A small-molecule ligand and the protein it binds are described below.
Small molecule (SMILES): CC(=O)N[C@@H]1[C@@H](O)[C@H](O)[C@@H](CO)O[C@H]1O

Sequence of chain 1.E:
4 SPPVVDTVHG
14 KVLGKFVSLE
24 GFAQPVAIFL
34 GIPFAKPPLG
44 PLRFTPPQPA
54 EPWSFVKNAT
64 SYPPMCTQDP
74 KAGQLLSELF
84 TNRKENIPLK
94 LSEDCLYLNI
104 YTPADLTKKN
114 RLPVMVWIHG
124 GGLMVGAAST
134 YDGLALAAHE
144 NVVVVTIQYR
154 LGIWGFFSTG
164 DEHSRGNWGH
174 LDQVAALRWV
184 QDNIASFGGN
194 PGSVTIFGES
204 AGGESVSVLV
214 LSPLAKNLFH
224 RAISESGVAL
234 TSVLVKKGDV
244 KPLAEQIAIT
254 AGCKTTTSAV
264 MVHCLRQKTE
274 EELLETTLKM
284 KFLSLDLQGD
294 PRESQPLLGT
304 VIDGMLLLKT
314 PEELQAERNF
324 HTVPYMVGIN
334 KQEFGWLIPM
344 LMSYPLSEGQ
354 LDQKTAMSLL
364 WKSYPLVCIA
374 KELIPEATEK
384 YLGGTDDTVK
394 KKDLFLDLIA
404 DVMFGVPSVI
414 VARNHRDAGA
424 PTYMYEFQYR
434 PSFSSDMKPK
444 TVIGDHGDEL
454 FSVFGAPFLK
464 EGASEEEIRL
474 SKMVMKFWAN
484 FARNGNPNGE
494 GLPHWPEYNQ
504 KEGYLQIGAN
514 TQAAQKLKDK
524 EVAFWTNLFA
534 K

Binding-site contacts:
Ligand atom C7 contacts residue ASN61 of chain 1.E at 3.7 Å.
Ligand atom O5 contacts residue ASN61 of chain 1.E at 2.4 Å (h-bond).
Ligand atom C6 contacts residue ASP242 of chain 1.F at 4.5 Å.
Ligand atom O7 contacts residue LEU16 of chain 1.E at 3.6 Å.
Ligand atom O7 contacts residue ASN61 of chain 1.E at 3.8 Å.
Ligand atom C2 contacts residue ASN61 of chain 1.E at 2.5 Å.
Ligand atom C3 contacts residue ASN61 of chain 1.E at 3.8 Å.
Ligand atom C1 contacts residue ASN61 of chain 1.E at 1.4 Å.
Ligand atom C5 contacts residue ASN61 of chain 1.E at 3.7 Å.
Ligand atom C4 contacts residue ASN61 of chain 1.E at 4.2 Å.
Ligand atom N2 contacts residue ASN61 of chain 1.E at 2.9 Å (h-bond).

Sequence of chain 1.F:
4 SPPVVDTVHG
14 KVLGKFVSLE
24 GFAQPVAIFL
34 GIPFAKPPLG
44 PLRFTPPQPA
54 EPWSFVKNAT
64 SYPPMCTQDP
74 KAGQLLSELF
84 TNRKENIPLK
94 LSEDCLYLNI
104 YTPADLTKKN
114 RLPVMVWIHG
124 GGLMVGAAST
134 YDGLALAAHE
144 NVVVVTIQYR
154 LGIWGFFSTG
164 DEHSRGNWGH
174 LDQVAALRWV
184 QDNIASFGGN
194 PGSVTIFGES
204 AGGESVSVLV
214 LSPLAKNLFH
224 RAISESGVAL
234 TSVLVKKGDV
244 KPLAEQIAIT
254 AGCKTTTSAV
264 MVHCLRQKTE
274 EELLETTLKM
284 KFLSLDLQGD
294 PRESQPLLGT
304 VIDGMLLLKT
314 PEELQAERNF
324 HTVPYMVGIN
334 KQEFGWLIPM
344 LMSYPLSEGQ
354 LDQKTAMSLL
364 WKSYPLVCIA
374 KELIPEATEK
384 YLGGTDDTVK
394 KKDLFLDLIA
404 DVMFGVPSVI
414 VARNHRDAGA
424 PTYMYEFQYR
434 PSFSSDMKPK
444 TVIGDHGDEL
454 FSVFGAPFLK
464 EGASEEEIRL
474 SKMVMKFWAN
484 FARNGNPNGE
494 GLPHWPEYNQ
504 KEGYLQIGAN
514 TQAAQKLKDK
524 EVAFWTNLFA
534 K